Sequence of chain 1.A:
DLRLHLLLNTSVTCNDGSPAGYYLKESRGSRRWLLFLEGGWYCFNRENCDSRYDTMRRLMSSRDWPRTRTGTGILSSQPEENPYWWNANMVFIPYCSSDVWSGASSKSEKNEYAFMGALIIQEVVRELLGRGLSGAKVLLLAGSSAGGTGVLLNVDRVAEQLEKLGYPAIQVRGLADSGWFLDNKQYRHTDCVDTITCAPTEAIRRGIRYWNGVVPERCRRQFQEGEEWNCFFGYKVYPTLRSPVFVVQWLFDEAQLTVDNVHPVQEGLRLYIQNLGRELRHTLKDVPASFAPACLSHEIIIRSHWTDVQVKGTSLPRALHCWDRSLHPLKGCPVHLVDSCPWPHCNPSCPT

Binding-site contacts:
Ligand atom C09 contacts residue PHE191 of chain 1.A at 4.2 Å (hydrophobic).
Ligand atom C03 contacts residue PHE243 of chain 1.A at 4.3 Å (hydrophobic).
Ligand atom N04 contacts residue TYR52 of chain 1.A at 4.5 Å.
Ligand atom C02 contacts residue ILE214 of chain 1.A at 3.3 Å (hydrophobic).
Ligand atom C06 contacts residue TYR52 of chain 1.A at 4.1 Å (hydrophobic).
Ligand atom C17 contacts residue ALA265 of chain 1.A at 4.0 Å (hydrophobic).
Ligand atom C16 contacts residue VAL269 of chain 1.A at 4.4 Å (hydrophobic).
Ligand atom C05 contacts residue VAL110 of chain 1.A at 4.5 Å (hydrophobic).
Ligand atom C02 contacts residue PHE242 of chain 1.A at 3.6 Å (hydrophobic).
Ligand atom C05 contacts residue PHE191 of chain 1.A at 3.9 Å (hydrophobic).
Ligand atom C14 contacts residue TRP51 of chain 1.A at 3.7 Å (hydrophobic).
Ligand atom C05 contacts residue THR159 of chain 1.A at 4.1 Å.
Ligand atom C17 contacts residue VAL269 of chain 1.A at 3.8 Å (hydrophobic).
Ligand atom C01 contacts residue PHE191 of chain 1.A at 4.3 Å (hydrophobic).
Ligand atom C03 contacts residue PHE191 of chain 1.A at 3.6 Å (hydrophobic).
Ligand atom O15 contacts residue TRP51 of chain 1.A at 4.0 Å.
Ligand atom C10 contacts residue TYR52 of chain 1.A at 4.1 Å (hydrophobic).
Ligand atom C01 contacts residue PHE242 of chain 1.A at 3.4 Å (hydrophobic).
Ligand atom C03 contacts residue ILE214 of chain 1.A at 3.9 Å (hydrophobic).
Ligand atom C08 contacts residue PHE191 of chain 1.A at 4.1 Å (hydrophobic).
Ligand atom C06 contacts residue PHE191 of chain 1.A at 3.6 Å (hydrophobic).
Ligand atom C10 contacts residue PHE191 of chain 1.A at 4.1 Å (hydrophobic).
Ligand atom N12 contacts residue ALA265 of chain 1.A at 4.1 Å.
Ligand atom C11 contacts residue TYR52 of chain 1.A at 3.8 Å (hydrophobic).
Ligand atom N04 contacts residue ILE214 of chain 1.A at 4.3 Å.
Ligand atom C16 contacts residue TRP51 of chain 1.A at 4.2 Å (hydrophobic).
Ligand atom C07 contacts residue VAL269 of chain 1.A at 4.3 Å (hydrophobic).
Ligand atom C01 contacts residue ILE214 of chain 1.A at 3.4 Å (hydrophobic).
Ligand atom C02 contacts residue PHE243 of chain 1.A at 3.8 Å (hydrophobic).
Ligand atom N04 contacts residue PHE191 of chain 1.A at 3.5 Å.
Ligand atom C03 contacts residue PRO210 of chain 1.A at 4.0 Å (hydrophobic).
Ligand atom C11 contacts residue PHE191 of chain 1.A at 3.7 Å (hydrophobic).
Ligand atom C08 contacts residue VAL269 of chain 1.A at 3.6 Å (hydrophobic).
Ligand atom C07 contacts residue PRO210 of chain 1.A at 4.2 Å (hydrophobic).
Ligand atom C02 contacts residue PHE191 of chain 1.A at 4.1 Å (hydrophobic).
Ligand atom C01 contacts residue THR159 of chain 1.A at 4.0 Å.
Ligand atom C13 contacts residue TRP51 of chain 1.A at 3.6 Å (hydrophobic).
Ligand atom C05 contacts residue ILE214 of chain 1.A at 4.0 Å (hydrophobic).
Ligand atom C07 contacts residue PHE191 of chain 1.A at 4.0 Å (hydrophobic).

A small-molecule ligand and the protein it binds are described below.
Small molecule (SMILES): c1ccn(-c2ccc(N3CCOCC3)cc2)c1